A protein and the small-molecule ligand that binds it are described below.
Small molecule (SMILES): Nc1nc(N)nc(-c2ccccc2O)n1

Sequence of chain 1.A:
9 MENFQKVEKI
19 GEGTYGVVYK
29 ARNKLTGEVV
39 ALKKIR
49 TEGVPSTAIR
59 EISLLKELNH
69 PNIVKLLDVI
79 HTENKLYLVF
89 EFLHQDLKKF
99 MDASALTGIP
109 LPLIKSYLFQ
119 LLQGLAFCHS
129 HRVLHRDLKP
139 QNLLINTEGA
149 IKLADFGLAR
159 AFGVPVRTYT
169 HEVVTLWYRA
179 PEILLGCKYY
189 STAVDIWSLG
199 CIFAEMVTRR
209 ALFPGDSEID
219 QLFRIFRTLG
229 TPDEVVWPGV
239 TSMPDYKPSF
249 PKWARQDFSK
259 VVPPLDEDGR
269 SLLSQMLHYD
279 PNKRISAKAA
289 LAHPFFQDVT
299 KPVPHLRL

Binding-site contacts:
Ligand atom C6 contacts residue ILE18 of chain 1.A at 3.7 Å (hydrophobic).
Ligand atom C14 contacts residue VAL26 of chain 1.A at 3.8 Å (hydrophobic).
Ligand atom C10 contacts residue ALA39 of chain 1.A at 3.6 Å (hydrophobic).
Ligand atom C10 contacts residue GLU89 of chain 1.A at 4.2 Å.
Ligand atom N1 contacts residue ILE18 of chain 1.A at 3.8 Å.
Ligand atom O15 contacts residue LEU142 of chain 1.A at 4.1 Å.
Ligand atom C11 contacts residue GLU89 of chain 1.A at 3.3 Å.
Ligand atom C11 contacts residue PHE88 of chain 1.A at 4.0 Å (hydrophobic).
Ligand atom N7 contacts residue LYS97 of chain 1.A at 4.1 Å.
Ligand atom O15 contacts residue PHE90 of chain 1.A at 3.8 Å.
Ligand atom N8 contacts residue GLN93 of chain 1.A at 3.7 Å.
Ligand atom C9 contacts residue ALA39 of chain 1.A at 4.1 Å (hydrophobic).
Ligand atom N3 contacts residue ILE18 of chain 1.A at 3.7 Å.
Ligand atom N5 contacts residue ILE18 of chain 1.A at 3.6 Å.
Ligand atom N7 contacts residue ASP94 of chain 1.A at 3.8 Å.
Ligand atom C11 contacts residue VAL72 of chain 1.A at 3.9 Å (hydrophobic).
Ligand atom C4 contacts residue LEU142 of chain 1.A at 4.1 Å (hydrophobic).
Ligand atom N8 contacts residue PHE90 of chain 1.A at 3.8 Å.
Ligand atom C6 contacts residue LEU142 of chain 1.A at 3.6 Å (hydrophobic).
Ligand atom C4 contacts residue ILE18 of chain 1.A at 3.7 Å (hydrophobic).
Ligand atom O15 contacts residue GLU89 of chain 1.A at 4.1 Å.
Ligand atom N5 contacts residue LEU142 of chain 1.A at 3.7 Å.
Ligand atom N5 contacts residue LEU91 of chain 1.A at 3.4 Å (h-bond).
Ligand atom O15 contacts residue LEU91 of chain 1.A at 3.0 Å (h-bond).
Ligand atom N1 contacts residue LEU142 of chain 1.A at 4.0 Å.
Ligand atom C10 contacts residue LEU142 of chain 1.A at 4.0 Å (hydrophobic).
Ligand atom C11 contacts residue ALA39 of chain 1.A at 3.4 Å (hydrophobic).
Ligand atom C9 contacts residue LEU142 of chain 1.A at 3.9 Å (hydrophobic).
Ligand atom C12 contacts residue PHE88 of chain 1.A at 3.6 Å (hydrophobic).
Ligand atom C4 contacts residue LEU91 of chain 1.A at 3.6 Å (hydrophobic).
Ligand atom N3 contacts residue ASP94 of chain 1.A at 4.2 Å.
Ligand atom N8 contacts residue HIS92 of chain 1.A at 3.1 Å (h-bond).
Ligand atom N8 contacts residue LEU91 of chain 1.A at 2.9 Å (h-bond).
Ligand atom C2 contacts residue ILE18 of chain 1.A at 3.8 Å (hydrophobic).
Ligand atom C13 contacts residue ALA152 of chain 1.A at 4.0 Å (hydrophobic).
Ligand atom O15 contacts residue ALA39 of chain 1.A at 4.0 Å.
Ligand atom C12 contacts residue ALA39 of chain 1.A at 3.7 Å (hydrophobic).
Ligand atom C12 contacts residue VAL72 of chain 1.A at 4.0 Å (hydrophobic).
Ligand atom N7 contacts residue ILE18 of chain 1.A at 3.4 Å (h-bond).
Ligand atom C12 contacts residue ALA152 of chain 1.A at 4.1 Å (hydrophobic).